The protein below binds the small molecule below.
Small molecule (SMILES): CC(=O)N[C@@H]1[C@@H](O[C@@H]2O[C@H](CO)[C@H](O)[C@H](O[C@]3(C(=O)O)C[C@H](O)[C@@H](NC(C)=O)[C@H]([C@H](O)[C@H](O)CO)O3)[C@H]2O)[C@H](O)[C@@H](CO[C@]2(C(=O)O)C[C@H](O)[C@@H](NC(C)=O)[C@H]([C@H](O)[C@H](O)CO)O2)O[C@H]1O

Sequence of chain 22.C:
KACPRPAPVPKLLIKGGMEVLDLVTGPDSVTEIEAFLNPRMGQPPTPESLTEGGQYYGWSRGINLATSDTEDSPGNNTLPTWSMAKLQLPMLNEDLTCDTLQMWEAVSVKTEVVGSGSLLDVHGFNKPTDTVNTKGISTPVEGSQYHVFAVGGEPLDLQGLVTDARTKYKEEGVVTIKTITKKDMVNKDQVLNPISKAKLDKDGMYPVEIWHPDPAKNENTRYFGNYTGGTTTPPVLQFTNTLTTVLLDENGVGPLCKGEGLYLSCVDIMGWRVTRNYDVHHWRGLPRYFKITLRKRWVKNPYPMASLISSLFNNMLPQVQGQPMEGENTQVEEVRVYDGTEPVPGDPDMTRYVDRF

Sequence of chain 22.D:
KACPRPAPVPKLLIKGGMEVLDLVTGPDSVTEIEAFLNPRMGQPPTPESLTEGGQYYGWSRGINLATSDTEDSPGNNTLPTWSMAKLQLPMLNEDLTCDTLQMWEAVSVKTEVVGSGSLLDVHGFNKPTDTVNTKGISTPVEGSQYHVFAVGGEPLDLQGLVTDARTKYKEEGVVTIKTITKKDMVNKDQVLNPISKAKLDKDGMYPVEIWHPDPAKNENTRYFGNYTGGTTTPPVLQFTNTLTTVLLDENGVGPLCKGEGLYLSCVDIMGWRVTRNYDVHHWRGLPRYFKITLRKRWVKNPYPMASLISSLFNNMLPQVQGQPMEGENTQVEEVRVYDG

Binding-site contacts:
Ligand atom O1B contacts residue ARG77 of chain 22.C at 3.1 Å (salt-bridge).
Ligand atom O8 contacts residue TYR72 of chain 22.C at 4.0 Å.
Ligand atom C4 contacts residue TYR72 of chain 22.C at 3.5 Å (hydrophobic).
Ligand atom C4 contacts residue GLY78 of chain 22.C at 3.5 Å.
Ligand atom O4 contacts residue TYR72 of chain 22.C at 4.0 Å.
Ligand atom O4 contacts residue THR291 of chain 22.C at 3.9 Å.
Ligand atom N5 contacts residue TYR72 of chain 22.C at 2.9 Å (h-bond).
Ligand atom C3 contacts residue GLY78 of chain 22.C at 4.1 Å.
Ligand atom C7 contacts residue TYR72 of chain 22.C at 4.3 Å (hydrophobic).
Ligand atom O4 contacts residue GLY78 of chain 22.C at 3.4 Å.
Ligand atom C1 contacts residue TYR72 of chain 22.C at 4.3 Å (hydrophobic).
Ligand atom C6 contacts residue ASN93 of chain 22.C at 3.9 Å.
Ligand atom O6 contacts residue ASN93 of chain 22.C at 4.3 Å.
Ligand atom O1A contacts residue GLY78 of chain 22.C at 3.1 Å (h-bond).
Ligand atom C11 contacts residue ASP85 of chain 22.D at 4.0 Å.
Ligand atom O4 contacts residue ASN80 of chain 22.C at 4.4 Å.
Ligand atom C2 contacts residue GLY78 of chain 22.C at 4.0 Å.
Ligand atom C3 contacts residue HIS298 of chain 22.C at 4.0 Å.
Ligand atom C11 contacts residue TYR72 of chain 22.C at 4.2 Å (hydrophobic).
Ligand atom O1B contacts residue SER89 of chain 22.C at 4.4 Å.
Ligand atom O4 contacts residue ILE79 of chain 22.C at 3.9 Å.
Ligand atom C3 contacts residue ARG77 of chain 22.C at 4.3 Å.
Ligand atom O3 contacts residue GLY78 of chain 22.C at 3.5 Å.
Ligand atom C1 contacts residue GLY78 of chain 22.C at 4.0 Å.
Ligand atom O8 contacts residue ARG77 of chain 22.C at 3.5 Å (salt-bridge).
Ligand atom O1A contacts residue TYR72 of chain 22.C at 4.0 Å.
Ligand atom C10 contacts residue TYR72 of chain 22.C at 4.0 Å (hydrophobic).
Ligand atom O10 contacts residue ASN293 of chain 22.C at 4.5 Å.
Ligand atom C4 contacts residue HIS298 of chain 22.C at 3.9 Å.
Ligand atom C3 contacts residue GLY78 of chain 22.C at 3.8 Å.
Ligand atom C8 contacts residue ARG77 of chain 22.C at 4.4 Å.
Ligand atom O4 contacts residue HIS298 of chain 22.C at 3.1 Å (h-bond).
Ligand atom C1 contacts residue ARG77 of chain 22.C at 3.4 Å.
Ligand atom C6 contacts residue TYR72 of chain 22.C at 3.7 Å (hydrophobic).
Ligand atom O1A contacts residue ARG77 of chain 22.C at 2.9 Å (salt-bridge).
Ligand atom O1B contacts residue TYR72 of chain 22.C at 4.2 Å.
Ligand atom C5 contacts residue TYR72 of chain 22.C at 3.5 Å (hydrophobic).